Sequence of chain 1.E:
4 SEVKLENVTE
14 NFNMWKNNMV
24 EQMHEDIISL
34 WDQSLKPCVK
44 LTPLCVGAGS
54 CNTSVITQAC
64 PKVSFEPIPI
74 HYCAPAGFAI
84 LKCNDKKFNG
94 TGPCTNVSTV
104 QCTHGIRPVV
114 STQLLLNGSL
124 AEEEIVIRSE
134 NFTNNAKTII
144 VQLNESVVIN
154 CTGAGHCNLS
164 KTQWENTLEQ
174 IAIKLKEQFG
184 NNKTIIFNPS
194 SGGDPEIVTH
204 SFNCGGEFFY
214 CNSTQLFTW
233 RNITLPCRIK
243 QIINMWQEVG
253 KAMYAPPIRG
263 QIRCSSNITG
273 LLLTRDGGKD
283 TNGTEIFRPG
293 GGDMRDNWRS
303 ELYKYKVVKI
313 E

The small molecule below binds the protein below.
Small molecule (SMILES): CC(=O)N[C@@H]1[C@@H](O)[C@H](O)[C@@H](CO)O[C@H]1O

Binding-site contacts:
Ligand atom O3 contacts residue PRO70 of chain 1.E at 3.8 Å.
Ligand atom C2 contacts residue PRO70 of chain 1.E at 4.3 Å (hydrophobic).
Ligand atom N2 contacts residue SER268 of chain 1.E at 3.0 Å (h-bond).
Ligand atom C4 contacts residue SER267 of chain 1.E at 4.0 Å.
Ligand atom C5 contacts residue SER267 of chain 1.E at 3.8 Å.
Ligand atom C3 contacts residue ASN120 of chain 1.E at 3.8 Å.
Ligand atom O7 contacts residue VAL112 of chain 1.E at 3.8 Å.
Ligand atom C1 contacts residue SER267 of chain 1.E at 3.7 Å.
Ligand atom C3 contacts residue SER267 of chain 1.E at 3.4 Å.
Ligand atom N2 contacts residue CYS207 of chain 1.E at 4.2 Å.
Ligand atom C7 contacts residue CYS207 of chain 1.E at 3.9 Å (hydrophobic).
Ligand atom C3 contacts residue PRO70 of chain 1.E at 4.2 Å (hydrophobic).
Ligand atom C2 contacts residue SER267 of chain 1.E at 3.9 Å.
Ligand atom N2 contacts residue CYS266 of chain 1.E at 4.1 Å.
Ligand atom N2 contacts residue SER267 of chain 1.E at 4.0 Å.
Ligand atom C1 contacts residue SER268 of chain 1.E at 3.9 Å.
Ligand atom O4 contacts residue SER267 of chain 1.E at 4.2 Å.
Ligand atom C2 contacts residue ASN120 of chain 1.E at 2.5 Å.
Ligand atom O5 contacts residue SER267 of chain 1.E at 4.3 Å.
Ligand atom N2 contacts residue ASN120 of chain 1.E at 2.9 Å (h-bond).
Ligand atom C7 contacts residue SER268 of chain 1.E at 3.9 Å.
Ligand atom C8 contacts residue PRO70 of chain 1.E at 4.2 Å (hydrophobic).
Ligand atom C8 contacts residue ASN206 of chain 1.E at 4.2 Å.
Ligand atom O7 contacts residue ASN206 of chain 1.E at 3.6 Å.
Ligand atom C1 contacts residue ASN120 of chain 1.E at 1.4 Å.
Ligand atom C7 contacts residue ASN120 of chain 1.E at 3.7 Å.
Ligand atom C5 contacts residue ASN120 of chain 1.E at 3.7 Å.
Ligand atom O7 contacts residue ASN120 of chain 1.E at 4.1 Å.
Ligand atom C8 contacts residue CYS207 of chain 1.E at 3.7 Å (hydrophobic).
Ligand atom O3 contacts residue CYS207 of chain 1.E at 3.9 Å.
Ligand atom O3 contacts residue SER267 of chain 1.E at 4.3 Å.
Ligand atom C7 contacts residue VAL112 of chain 1.E at 4.3 Å (hydrophobic).
Ligand atom C7 contacts residue CYS266 of chain 1.E at 4.3 Å (hydrophobic).
Ligand atom C7 contacts residue ASN206 of chain 1.E at 4.3 Å.
Ligand atom C2 contacts residue SER268 of chain 1.E at 3.9 Å.
Ligand atom O7 contacts residue SER268 of chain 1.E at 4.0 Å.
Ligand atom C4 contacts residue PRO70 of chain 1.E at 3.9 Å (hydrophobic).
Ligand atom C8 contacts residue GLY208 of chain 1.E at 4.2 Å.
Ligand atom C4 contacts residue ASN120 of chain 1.E at 4.2 Å.
Ligand atom O5 contacts residue ASN120 of chain 1.E at 2.4 Å (h-bond).